Sequence of chain 1.B:
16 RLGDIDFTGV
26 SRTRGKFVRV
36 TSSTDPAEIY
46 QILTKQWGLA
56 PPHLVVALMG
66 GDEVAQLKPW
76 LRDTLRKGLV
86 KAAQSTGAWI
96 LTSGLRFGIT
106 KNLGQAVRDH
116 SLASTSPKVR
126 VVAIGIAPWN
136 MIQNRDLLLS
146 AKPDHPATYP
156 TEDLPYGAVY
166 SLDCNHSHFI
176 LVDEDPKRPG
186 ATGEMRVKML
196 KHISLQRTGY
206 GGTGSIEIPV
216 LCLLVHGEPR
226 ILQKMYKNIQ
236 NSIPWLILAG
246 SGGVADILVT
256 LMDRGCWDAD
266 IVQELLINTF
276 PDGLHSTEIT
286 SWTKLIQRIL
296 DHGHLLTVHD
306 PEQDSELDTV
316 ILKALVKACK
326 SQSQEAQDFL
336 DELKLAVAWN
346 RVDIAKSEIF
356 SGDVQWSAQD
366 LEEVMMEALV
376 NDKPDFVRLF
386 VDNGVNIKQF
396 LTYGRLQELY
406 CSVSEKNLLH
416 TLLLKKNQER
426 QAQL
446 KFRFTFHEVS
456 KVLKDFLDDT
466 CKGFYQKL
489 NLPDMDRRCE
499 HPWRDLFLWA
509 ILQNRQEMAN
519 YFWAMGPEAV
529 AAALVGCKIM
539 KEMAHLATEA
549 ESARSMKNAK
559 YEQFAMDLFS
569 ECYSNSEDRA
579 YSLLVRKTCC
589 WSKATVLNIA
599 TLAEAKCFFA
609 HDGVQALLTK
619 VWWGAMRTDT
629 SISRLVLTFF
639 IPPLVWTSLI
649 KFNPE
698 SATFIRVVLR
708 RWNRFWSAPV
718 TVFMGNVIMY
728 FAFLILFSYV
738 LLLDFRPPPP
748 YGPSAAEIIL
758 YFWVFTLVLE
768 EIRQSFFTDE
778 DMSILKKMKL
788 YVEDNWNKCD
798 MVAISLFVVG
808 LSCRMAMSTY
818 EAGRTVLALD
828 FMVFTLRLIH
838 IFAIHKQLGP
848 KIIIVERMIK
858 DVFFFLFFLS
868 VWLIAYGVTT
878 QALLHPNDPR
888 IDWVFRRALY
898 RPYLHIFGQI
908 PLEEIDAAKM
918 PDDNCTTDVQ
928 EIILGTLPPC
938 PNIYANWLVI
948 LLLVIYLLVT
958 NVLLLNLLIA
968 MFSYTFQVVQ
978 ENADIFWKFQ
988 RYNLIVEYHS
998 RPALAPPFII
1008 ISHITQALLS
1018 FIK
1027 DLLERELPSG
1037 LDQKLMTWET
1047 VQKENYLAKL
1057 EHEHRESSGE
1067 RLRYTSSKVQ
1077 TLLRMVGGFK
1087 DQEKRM

Binding-site contacts:
Ligand atom C7 contacts residue ASN921 of chain 1.B at 3.1 Å.
Ligand atom O5 contacts residue ASN921 of chain 1.B at 2.4 Å (h-bond).
Ligand atom C4 contacts residue ASN921 of chain 1.B at 4.2 Å.
Ligand atom C8 contacts residue ASP919 of chain 1.B at 4.5 Å.
Ligand atom N2 contacts residue ASN921 of chain 1.B at 2.8 Å (h-bond).
Ligand atom C5 contacts residue ASN921 of chain 1.B at 3.7 Å.
Ligand atom C3 contacts residue ASN921 of chain 1.B at 3.8 Å.
Ligand atom C2 contacts residue ASN921 of chain 1.B at 2.4 Å.
Ligand atom O7 contacts residue ASN921 of chain 1.B at 3.1 Å (h-bond).
Ligand atom C1 contacts residue ASN921 of chain 1.B at 1.4 Å.
Ligand atom C8 contacts residue ASN921 of chain 1.B at 4.0 Å.

The small molecule below binds the protein below.
Small molecule (SMILES): CC(=O)N[C@@H]1[C@@H](O)[C@H](O)[C@@H](CO)O[C@H]1O